Binding-site contacts:
Ligand atom O6 contacts residue TYR9 of chain 3.A at 3.8 Å.
Ligand atom O6 contacts residue ILE289 of chain 4.A at 4.1 Å.
Ligand atom N7 contacts residue PHE160 of chain 4.A at 3.7 Å.
Ligand atom N9 contacts residue PHE160 of chain 4.A at 3.5 Å.
Ligand atom N7 contacts residue THR58 of chain 3.A at 2.8 Å (h-bond).
Ligand atom N7 contacts residue ALA57 of chain 3.A at 3.5 Å.
Ligand atom O6 contacts residue ILE55 of chain 3.A at 3.5 Å.
Ligand atom O2 contacts residue PHE160 of chain 4.A at 3.9 Å.
Ligand atom N8 contacts residue ALA57 of chain 3.A at 3.8 Å.
Ligand atom O6 contacts residue GLN229 of chain 4.A at 2.9 Å (h-bond).
Ligand atom N8 contacts residue ASP59 of chain 3.A at 3.9 Å.
Ligand atom C2 contacts residue PHE160 of chain 4.A at 3.7 Å (hydrophobic).
Ligand atom O2 contacts residue ASN255 of chain 4.A at 4.1 Å.
Ligand atom N3 contacts residue PHE160 of chain 4.A at 3.7 Å.
Ligand atom C2 contacts residue ASN255 of chain 4.A at 3.9 Å.
Ligand atom O6 contacts residue THR58 of chain 3.A at 3.8 Å.
Ligand atom O2 contacts residue SER227 of chain 4.A at 3.6 Å.
Ligand atom N8 contacts residue PHE160 of chain 4.A at 3.6 Å.
Ligand atom C4 contacts residue ASN255 of chain 4.A at 3.9 Å.
Ligand atom C2 contacts residue ARG177 of chain 4.A at 3.6 Å.
Ligand atom N3 contacts residue ARG177 of chain 4.A at 3.0 Å (salt-bridge).
Ligand atom C2 contacts residue GLN229 of chain 4.A at 3.9 Å.
Ligand atom C2 contacts residue VAL228 of chain 4.A at 4.0 Å (hydrophobic).
Ligand atom O6 contacts residue PHE160 of chain 4.A at 4.1 Å.
Ligand atom O2 contacts residue GLN229 of chain 4.A at 3.8 Å.
Ligand atom C4 contacts residue PHE160 of chain 4.A at 3.4 Å (hydrophobic).
Ligand atom C5 contacts residue PHE160 of chain 4.A at 3.4 Å (hydrophobic).
Ligand atom C5 contacts residue THR58 of chain 3.A at 4.0 Å.
Ligand atom N9 contacts residue ARG177 of chain 4.A at 4.0 Å.
Ligand atom N1 contacts residue GLN229 of chain 4.A at 2.9 Å (h-bond).
Ligand atom N8 contacts residue LEU171 of chain 4.A at 3.8 Å.
Ligand atom N3 contacts residue ASN255 of chain 4.A at 3.4 Å (h-bond).
Ligand atom O2 contacts residue VAL228 of chain 4.A at 2.9 Å (h-bond).
Ligand atom C4 contacts residue ARG177 of chain 4.A at 3.8 Å.
Ligand atom N8 contacts residue THR58 of chain 3.A at 3.3 Å (h-bond).
Ligand atom C6 contacts residue PHE160 of chain 4.A at 3.6 Å (hydrophobic).
Ligand atom C6 contacts residue GLN229 of chain 4.A at 3.7 Å.
Ligand atom O2 contacts residue ARG177 of chain 4.A at 2.8 Å (salt-bridge).
Ligand atom N9 contacts residue LEU171 of chain 4.A at 3.9 Å.
Ligand atom N1 contacts residue PHE160 of chain 4.A at 3.6 Å.

The protein below binds the small molecule below.
Small molecule (SMILES): O=c1[nH]c(=O)c2nn[nH]c2[nH]1

Sequence of chain 3.A:
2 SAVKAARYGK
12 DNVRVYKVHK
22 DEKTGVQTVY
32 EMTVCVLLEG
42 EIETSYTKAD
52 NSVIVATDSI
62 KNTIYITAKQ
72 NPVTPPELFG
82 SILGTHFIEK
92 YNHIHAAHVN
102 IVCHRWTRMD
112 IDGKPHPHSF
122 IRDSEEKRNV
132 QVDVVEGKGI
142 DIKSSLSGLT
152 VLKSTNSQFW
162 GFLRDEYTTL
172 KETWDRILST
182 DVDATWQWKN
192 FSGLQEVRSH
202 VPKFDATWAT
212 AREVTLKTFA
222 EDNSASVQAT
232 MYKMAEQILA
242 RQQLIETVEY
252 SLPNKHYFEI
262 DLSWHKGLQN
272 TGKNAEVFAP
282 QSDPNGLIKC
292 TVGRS

Sequence of chain 4.A:
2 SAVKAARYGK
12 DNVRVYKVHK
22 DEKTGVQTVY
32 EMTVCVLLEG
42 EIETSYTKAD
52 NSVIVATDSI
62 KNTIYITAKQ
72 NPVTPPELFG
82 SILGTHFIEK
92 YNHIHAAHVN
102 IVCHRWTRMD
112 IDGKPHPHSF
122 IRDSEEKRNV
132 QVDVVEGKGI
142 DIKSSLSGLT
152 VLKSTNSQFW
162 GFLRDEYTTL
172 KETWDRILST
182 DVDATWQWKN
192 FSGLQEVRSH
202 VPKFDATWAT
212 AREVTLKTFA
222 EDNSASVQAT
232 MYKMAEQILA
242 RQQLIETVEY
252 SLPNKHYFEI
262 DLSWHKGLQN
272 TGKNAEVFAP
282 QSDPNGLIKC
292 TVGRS